Sequence of chain 30.C:
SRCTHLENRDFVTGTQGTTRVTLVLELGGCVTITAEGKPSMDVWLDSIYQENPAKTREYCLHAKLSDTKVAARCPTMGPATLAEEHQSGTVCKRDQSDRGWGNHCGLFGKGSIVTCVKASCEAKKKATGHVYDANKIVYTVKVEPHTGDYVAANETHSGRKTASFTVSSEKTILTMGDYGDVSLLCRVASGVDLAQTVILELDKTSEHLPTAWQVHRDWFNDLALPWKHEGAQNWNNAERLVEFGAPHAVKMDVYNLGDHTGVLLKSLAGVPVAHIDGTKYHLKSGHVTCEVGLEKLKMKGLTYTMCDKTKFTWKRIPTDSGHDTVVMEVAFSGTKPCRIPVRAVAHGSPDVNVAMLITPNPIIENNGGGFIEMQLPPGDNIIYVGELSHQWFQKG

Sequence of chain 30.A:
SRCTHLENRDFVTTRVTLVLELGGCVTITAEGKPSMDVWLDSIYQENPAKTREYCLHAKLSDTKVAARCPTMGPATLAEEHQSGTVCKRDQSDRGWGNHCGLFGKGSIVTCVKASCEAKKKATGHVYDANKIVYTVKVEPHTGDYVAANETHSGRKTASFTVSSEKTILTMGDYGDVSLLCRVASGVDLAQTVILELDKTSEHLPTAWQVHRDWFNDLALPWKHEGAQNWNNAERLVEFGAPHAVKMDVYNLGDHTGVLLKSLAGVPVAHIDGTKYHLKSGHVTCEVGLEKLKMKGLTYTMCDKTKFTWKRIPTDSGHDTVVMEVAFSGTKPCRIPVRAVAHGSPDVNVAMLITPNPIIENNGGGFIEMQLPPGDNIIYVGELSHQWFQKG

Binding-site contacts:
Ligand atom C2 contacts residue HIS104 of chain 30.C at 4.2 Å.
Ligand atom O5 contacts residue ASN154 of chain 30.A at 2.3 Å (h-bond).
Ligand atom N2 contacts residue ASN154 of chain 30.A at 3.0 Å (h-bond).
Ligand atom C2 contacts residue ASN154 of chain 30.A at 2.5 Å.
Ligand atom C7 contacts residue ASN154 of chain 30.A at 3.5 Å.
Ligand atom C5 contacts residue HIS104 of chain 30.C at 3.4 Å.
Ligand atom C3 contacts residue ASN154 of chain 30.A at 3.8 Å.
Ligand atom C6 contacts residue HIS104 of chain 30.C at 3.8 Å.
Ligand atom C1 contacts residue HIS104 of chain 30.C at 3.5 Å.
Ligand atom C5 contacts residue ASN154 of chain 30.A at 3.6 Å.
Ligand atom O4 contacts residue HIS104 of chain 30.C at 3.8 Å.
Ligand atom O5 contacts residue HIS104 of chain 30.C at 3.7 Å.
Ligand atom O6 contacts residue HIS104 of chain 30.C at 3.6 Å.
Ligand atom C1 contacts residue ASN154 of chain 30.A at 1.4 Å.
Ligand atom C3 contacts residue HIS104 of chain 30.C at 3.7 Å.
Ligand atom C4 contacts residue HIS104 of chain 30.C at 4.0 Å.
Ligand atom C4 contacts residue ASN154 of chain 30.A at 4.2 Å.
Ligand atom O7 contacts residue ASN154 of chain 30.A at 3.2 Å (h-bond).

The protein below binds the small molecule below.
Small molecule (SMILES): CC(=O)N[C@@H]1[C@@H](O)[C@H](O)[C@@H](CO)O[C@H]1O